Binding-site contacts:
Ligand atom S28 contacts residue PRO105 of chain 1.A at 3.8 Å.
Ligand atom C15 contacts residue ASN242 of chain 1.B at 3.8 Å.
Ligand atom C6 contacts residue SER217 of chain 1.B at 3.7 Å.
Ligand atom C4 contacts residue SER108 of chain 1.B at 3.5 Å.
Ligand atom N22 contacts residue PRO105 of chain 1.A at 2.9 Å (h-bond).
Ligand atom O27 contacts residue LYS218 of chain 1.A at 3.1 Å.
Ligand atom C18 contacts residue ASN242 of chain 1.A at 3.4 Å.
Ligand atom C13 contacts residue SER217 of chain 1.A at 3.4 Å.
Ligand atom O24 contacts residue PRO105 of chain 1.A at 3.4 Å.
Ligand atom C17 contacts residue GOL1 of chain 1.K at 3.8 Å.
Ligand atom O27 contacts residue GLY219 of chain 1.A at 3.0 Å (h-bond).
Ligand atom C19 contacts residue SER217 of chain 1.A at 3.6 Å.
Ligand atom C5 contacts residue PRO105 of chain 1.A at 3.7 Å (hydrophobic).
Ligand atom C21 contacts residue ASN242 of chain 1.B at 3.7 Å.
Ligand atom C20 contacts residue PRO105 of chain 1.B at 3.7 Å (hydrophobic).
Ligand atom C15 contacts residue LEU239 of chain 1.B at 3.7 Å (hydrophobic).
Ligand atom O24 contacts residue LYS104 of chain 1.A at 3.3 Å.
Ligand atom C14 contacts residue LEU239 of chain 1.B at 3.6 Å (hydrophobic).
Ligand atom O25 contacts residue GLY219 of chain 1.B at 3.0 Å (h-bond).
Ligand atom C15 contacts residue PRO105 of chain 1.B at 3.5 Å (hydrophobic).
Ligand atom C1 contacts residue SER108 of chain 1.A at 3.7 Å.
Ligand atom C1 contacts residue PRO105 of chain 1.A at 3.6 Å (hydrophobic).
Ligand atom C16 contacts residue LEU239 of chain 1.A at 3.6 Å (hydrophobic).
Ligand atom C19 contacts residue PRO105 of chain 1.B at 3.3 Å (hydrophobic).
Ligand atom C17 contacts residue SER217 of chain 1.B at 3.8 Å.
Ligand atom C17 contacts residue ASN242 of chain 1.A at 3.8 Å.
Ligand atom C4 contacts residue PRO105 of chain 1.B at 3.6 Å (hydrophobic).
Ligand atom O25 contacts residue LYS218 of chain 1.B at 3.2 Å.
Ligand atom C2 contacts residue LYS218 of chain 1.B at 3.3 Å.
Ligand atom O26 contacts residue PRO105 of chain 1.B at 3.3 Å.
Ligand atom C16 contacts residue ASN242 of chain 1.A at 3.5 Å.
Ligand atom C8 contacts residue PRO105 of chain 1.B at 3.5 Å (hydrophobic).
Ligand atom N23 contacts residue PRO105 of chain 1.B at 2.9 Å (h-bond).
Ligand atom O26 contacts residue LYS104 of chain 1.B at 3.4 Å.
Ligand atom C8 contacts residue SER108 of chain 1.B at 3.5 Å.
Ligand atom C6 contacts residue LYS218 of chain 1.B at 3.5 Å.
Ligand atom C7 contacts residue LYS218 of chain 1.A at 3.8 Å.
Ligand atom C3 contacts residue LYS218 of chain 1.A at 3.6 Å.
Ligand atom C8 contacts residue MET107 of chain 1.B at 3.5 Å (hydrophobic).
Ligand atom C18 contacts residue PRO105 of chain 1.A at 3.4 Å (hydrophobic).

This small molecule binds to this protein.
Small molecule (SMILES): CC(C)S(=O)(=O)NC[C@H](C)c1ccc(-c2ccc(CCNS(C)(=O)=O)cc2)cc1

Sequence of chain 1.B:
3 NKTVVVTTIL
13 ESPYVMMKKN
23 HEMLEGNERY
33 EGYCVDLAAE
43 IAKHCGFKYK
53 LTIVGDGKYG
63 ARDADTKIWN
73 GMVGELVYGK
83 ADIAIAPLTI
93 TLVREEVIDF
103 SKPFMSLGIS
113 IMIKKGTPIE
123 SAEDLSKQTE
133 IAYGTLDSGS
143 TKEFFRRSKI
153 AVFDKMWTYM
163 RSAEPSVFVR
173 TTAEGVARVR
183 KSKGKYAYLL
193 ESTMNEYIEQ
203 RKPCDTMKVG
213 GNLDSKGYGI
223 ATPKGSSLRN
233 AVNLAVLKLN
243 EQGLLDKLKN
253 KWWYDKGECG

Sequence of chain 1.A:
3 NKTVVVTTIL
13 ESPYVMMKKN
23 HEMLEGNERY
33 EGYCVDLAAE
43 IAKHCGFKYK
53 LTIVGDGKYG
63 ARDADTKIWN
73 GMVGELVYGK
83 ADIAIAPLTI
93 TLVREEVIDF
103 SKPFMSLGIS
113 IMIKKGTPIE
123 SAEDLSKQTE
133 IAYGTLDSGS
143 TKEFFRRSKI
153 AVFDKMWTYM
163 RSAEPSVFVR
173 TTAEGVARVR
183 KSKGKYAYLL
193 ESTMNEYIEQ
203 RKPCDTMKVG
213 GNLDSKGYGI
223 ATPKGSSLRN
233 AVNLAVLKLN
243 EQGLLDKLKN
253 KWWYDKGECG